Binding-site contacts:
Ligand atom C4 contacts residue CYS7 of chain 1.X at 3.8 Å (hydrophobic).
Ligand atom O3 contacts residue CYS11 of chain 1.W at 2.9 Å (h-bond).
Ligand atom O1 contacts residue LEU17 of chain 1.P at 3.5 Å.
Ligand atom C2 contacts residue LEU16 of chain 1.W at 4.1 Å (hydrophobic).
Ligand atom C2 contacts residue HIS5 of chain 1.V at 3.7 Å.
Ligand atom O3 contacts residue CYS6 of chain 1.W at 2.5 Å (h-bond).
Ligand atom O3 contacts residue VAL2 of chain 1.V at 4.2 Å.
Ligand atom C3 contacts residue CYS6 of chain 1.W at 3.3 Å (hydrophobic).
Ligand atom C1 contacts residue LEU11 of chain 1.X at 4.3 Å (hydrophobic).
Ligand atom O3 contacts residue ILE10 of chain 1.W at 3.5 Å.
Ligand atom C3 contacts residue LEU11 of chain 1.X at 3.8 Å (hydrophobic).
Ligand atom C6 contacts residue HIS10 of chain 1.X at 3.9 Å.
Ligand atom C1 contacts residue LEU16 of chain 1.W at 4.1 Å (hydrophobic).
Ligand atom C5 contacts residue HIS10 of chain 1.X at 3.9 Å.
Ligand atom C2 contacts residue LEU11 of chain 1.X at 4.2 Å (hydrophobic).
Ligand atom C4 contacts residue CYS6 of chain 1.W at 3.2 Å (hydrophobic).
Ligand atom C5 contacts residue LEU11 of chain 1.X at 3.6 Å (hydrophobic).
Ligand atom O3 contacts residue SER9 of chain 1.W at 3.7 Å.
Ligand atom C2 contacts residue CYS11 of chain 1.W at 3.6 Å (hydrophobic).
Ligand atom C2 contacts residue ILE10 of chain 1.W at 4.4 Å (hydrophobic).
Ligand atom C5 contacts residue CYS7 of chain 1.X at 4.1 Å (hydrophobic).
Ligand atom C5 contacts residue HIS5 of chain 1.V at 4.2 Å.
Ligand atom C4 contacts residue HIS5 of chain 1.V at 4.4 Å.
Ligand atom C5 contacts residue LEU6 of chain 1.V at 4.0 Å (hydrophobic).
Ligand atom C4 contacts residue LEU11 of chain 1.X at 3.5 Å (hydrophobic).
Ligand atom C6 contacts residue HIS5 of chain 1.V at 3.8 Å.
Ligand atom C1 contacts residue HIS5 of chain 1.V at 3.3 Å.
Ligand atom O3 contacts residue LEU11 of chain 1.X at 4.5 Å.
Ligand atom C6 contacts residue LEU11 of chain 1.X at 4.0 Å (hydrophobic).
Ligand atom O1 contacts residue LEU16 of chain 1.W at 3.8 Å.
Ligand atom C4 contacts residue VAL2 of chain 1.V at 4.2 Å (hydrophobic).
Ligand atom C1 contacts residue ALA14 of chain 1.X at 4.3 Å (hydrophobic).
Ligand atom O1 contacts residue HIS5 of chain 1.V at 3.1 Å (h-bond).
Ligand atom O1 contacts residue CYS11 of chain 1.W at 4.5 Å.
Ligand atom C3 contacts residue CYS11 of chain 1.W at 4.0 Å (hydrophobic).
Ligand atom O1 contacts residue ALA14 of chain 1.X at 3.5 Å.
Ligand atom C3 contacts residue HIS5 of chain 1.V at 4.2 Å.

This protein binds this small molecule.
Small molecule (SMILES): Oc1cccc(O)c1

Sequence of chain 1.P:
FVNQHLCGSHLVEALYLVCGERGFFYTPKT

Sequence of chain 1.X:
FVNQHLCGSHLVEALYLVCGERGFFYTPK

Sequence of chain 1.V:
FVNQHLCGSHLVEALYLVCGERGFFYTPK

Sequence of chain 1.W:
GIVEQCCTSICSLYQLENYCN